The small molecule below binds the protein below.
Small molecule (SMILES): O=c1[nH]c(=O)c2nn[nH]c2[nH]1

Sequence of chain 3.A:
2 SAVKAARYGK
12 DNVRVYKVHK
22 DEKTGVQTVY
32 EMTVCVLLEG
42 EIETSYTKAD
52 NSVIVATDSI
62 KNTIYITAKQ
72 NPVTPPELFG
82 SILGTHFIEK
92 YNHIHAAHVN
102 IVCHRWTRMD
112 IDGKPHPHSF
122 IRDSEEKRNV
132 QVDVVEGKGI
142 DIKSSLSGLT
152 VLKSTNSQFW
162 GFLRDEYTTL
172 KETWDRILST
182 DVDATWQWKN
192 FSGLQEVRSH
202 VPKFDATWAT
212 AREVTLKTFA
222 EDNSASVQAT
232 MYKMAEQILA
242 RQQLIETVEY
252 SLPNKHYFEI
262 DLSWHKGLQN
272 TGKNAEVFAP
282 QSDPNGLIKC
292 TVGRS

Binding-site contacts:
Ligand atom C5 contacts residue THR58 of chain 3.A at 3.7 Å.
Ligand atom N9 contacts residue LEU171 of chain 4.A at 3.9 Å.
Ligand atom C4 contacts residue ARG177 of chain 4.A at 3.9 Å.
Ligand atom C2 contacts residue PHE160 of chain 4.A at 3.7 Å (hydrophobic).
Ligand atom N8 contacts residue ALA57 of chain 3.A at 3.8 Å.
Ligand atom C2 contacts residue GLN229 of chain 4.A at 3.9 Å.
Ligand atom N1 contacts residue PHE160 of chain 4.A at 3.5 Å.
Ligand atom N3 contacts residue ARG177 of chain 4.A at 3.2 Å (salt-bridge).
Ligand atom N9 contacts residue PHE160 of chain 4.A at 3.5 Å.
Ligand atom C6 contacts residue GLN229 of chain 4.A at 3.7 Å.
Ligand atom N3 contacts residue ASN255 of chain 4.A at 3.3 Å (h-bond).
Ligand atom N9 contacts residue THR58 of chain 3.A at 3.7 Å.
Ligand atom N8 contacts residue PHE160 of chain 4.A at 3.6 Å.
Ligand atom C2 contacts residue ARG177 of chain 4.A at 3.5 Å.
Ligand atom C6 contacts residue PHE160 of chain 4.A at 3.4 Å (hydrophobic).
Ligand atom N8 contacts residue LEU171 of chain 4.A at 3.7 Å.
Ligand atom N7 contacts residue THR58 of chain 3.A at 2.7 Å (h-bond).
Ligand atom N7 contacts residue ALA57 of chain 3.A at 3.5 Å.
Ligand atom O2 contacts residue SER227 of chain 4.A at 3.6 Å.
Ligand atom N8 contacts residue ASP59 of chain 3.A at 3.7 Å.
Ligand atom O2 contacts residue PHE160 of chain 4.A at 3.9 Å.
Ligand atom O6 contacts residue GLN229 of chain 4.A at 3.0 Å (h-bond).
Ligand atom N1 contacts residue GLN229 of chain 4.A at 3.0 Å (h-bond).
Ligand atom O6 contacts residue ILE55 of chain 3.A at 3.4 Å.
Ligand atom O2 contacts residue ASN255 of chain 4.A at 3.9 Å.
Ligand atom C4 contacts residue THR58 of chain 3.A at 4.1 Å.
Ligand atom O2 contacts residue GLN229 of chain 4.A at 3.8 Å.
Ligand atom C5 contacts residue PHE160 of chain 4.A at 3.3 Å (hydrophobic).
Ligand atom O6 contacts residue THR58 of chain 3.A at 3.9 Å.
Ligand atom O6 contacts residue TYR9 of chain 3.A at 4.1 Å.
Ligand atom N7 contacts residue PHE160 of chain 4.A at 3.6 Å.
Ligand atom C2 contacts residue VAL228 of chain 4.A at 4.0 Å (hydrophobic).
Ligand atom C4 contacts residue ASN255 of chain 4.A at 4.0 Å.
Ligand atom N8 contacts residue THR58 of chain 3.A at 3.1 Å (h-bond).
Ligand atom O6 contacts residue PHE160 of chain 4.A at 3.8 Å.
Ligand atom O2 contacts residue ARG177 of chain 4.A at 2.8 Å (salt-bridge).
Ligand atom O2 contacts residue VAL228 of chain 4.A at 2.9 Å (h-bond).
Ligand atom C4 contacts residue PHE160 of chain 4.A at 3.4 Å (hydrophobic).
Ligand atom C2 contacts residue ASN255 of chain 4.A at 3.8 Å.
Ligand atom N3 contacts residue PHE160 of chain 4.A at 3.7 Å.

Sequence of chain 4.A:
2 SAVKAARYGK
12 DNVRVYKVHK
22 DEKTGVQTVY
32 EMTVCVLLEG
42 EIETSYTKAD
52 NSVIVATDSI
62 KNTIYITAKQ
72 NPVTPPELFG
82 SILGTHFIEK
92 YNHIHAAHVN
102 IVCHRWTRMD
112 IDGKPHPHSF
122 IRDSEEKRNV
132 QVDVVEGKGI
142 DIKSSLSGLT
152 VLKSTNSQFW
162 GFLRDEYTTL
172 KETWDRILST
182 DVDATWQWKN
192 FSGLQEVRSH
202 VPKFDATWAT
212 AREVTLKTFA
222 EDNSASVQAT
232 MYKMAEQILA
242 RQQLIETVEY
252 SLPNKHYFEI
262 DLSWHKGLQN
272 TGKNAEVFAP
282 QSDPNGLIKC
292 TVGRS